Binding-site contacts:
Ligand atom C13 contacts residue TRP1040 of chain 1.G at 4.3 Å (hydrophobic).
Ligand atom C26 contacts residue SER1039 of chain 1.G at 3.9 Å.
Ligand atom C15 contacts residue LEU1042 of chain 1.G at 4.2 Å (hydrophobic).
Ligand atom O20 contacts residue PRO1038 of chain 1.G at 4.1 Å.
Ligand atom C16 contacts residue SER1039 of chain 1.G at 4.1 Å.
Ligand atom C14 contacts residue TRP1040 of chain 1.G at 3.8 Å (hydrophobic).
Ligand atom C22 contacts residue TRP1040 of chain 1.G at 4.2 Å (hydrophobic).
Ligand atom C05 contacts residue ALA1043 of chain 1.G at 4.0 Å (hydrophobic).
Ligand atom C16 contacts residue PRO1038 of chain 1.G at 4.3 Å (hydrophobic).
Ligand atom C08 contacts residue TYR891 of chain 1.A at 4.4 Å (hydrophobic).
Ligand atom C15 contacts residue SER1039 of chain 1.G at 3.7 Å.
Ligand atom C21 contacts residue SER1039 of chain 1.G at 4.4 Å.
Ligand atom C12 contacts residue TRP1040 of chain 1.G at 3.6 Å (hydrophobic).
Ligand atom C14 contacts residue SER1039 of chain 1.G at 3.1 Å.
Ligand atom C24 contacts residue TRP1040 of chain 1.G at 3.9 Å (hydrophobic).
Ligand atom C75 contacts residue MET887 of chain 1.A at 3.3 Å (hydrophobic).
Ligand atom C17 contacts residue PRO1038 of chain 1.G at 3.9 Å (hydrophobic).
Ligand atom C09 contacts residue TYR891 of chain 1.A at 4.4 Å (hydrophobic).
Ligand atom C26 contacts residue TRP1040 of chain 1.G at 4.4 Å (hydrophobic).
Ligand atom O25 contacts residue SER1039 of chain 1.G at 4.1 Å.
Ligand atom C21 contacts residue PRO1038 of chain 1.G at 3.3 Å (hydrophobic).
Ligand atom C79 contacts residue ASN890 of chain 1.A at 3.3 Å.
Ligand atom C19 contacts residue TYR891 of chain 1.A at 4.0 Å (hydrophobic).
Ligand atom O80 contacts residue ASN890 of chain 1.A at 3.9 Å.
Ligand atom C10 contacts residue TYR891 of chain 1.A at 4.2 Å (hydrophobic).
Ligand atom C16 contacts residue TRP1040 of chain 1.G at 3.8 Å (hydrophobic).
Ligand atom C13 contacts residue SER1039 of chain 1.G at 4.2 Å.
Ligand atom C24 contacts residue PRO1038 of chain 1.G at 4.4 Å (hydrophobic).
Ligand atom C24 contacts residue SER1039 of chain 1.G at 4.2 Å.
Ligand atom C81 contacts residue TYR983 of chain 1.A at 3.9 Å (hydrophobic).
Ligand atom C78 contacts residue TYR983 of chain 1.A at 4.3 Å (hydrophobic).
Ligand atom C75 contacts residue ASN890 of chain 1.A at 4.4 Å.
Ligand atom C79 contacts residue TYR983 of chain 1.A at 3.6 Å (hydrophobic).

A protein and the small-molecule ligand that binds it are described below.
Small molecule (SMILES): COCC(CCO[C@H]1CC[C@@]2(C)C(=CC[C@H]3[C@@H]4C[C@@H]5O[C@]6(CC[C@@H](C)CO6)[C@@H](C)[C@@H]5[C@@]4(C)CC[C@@H]32)C1)COC

Sequence of chain 1.A:
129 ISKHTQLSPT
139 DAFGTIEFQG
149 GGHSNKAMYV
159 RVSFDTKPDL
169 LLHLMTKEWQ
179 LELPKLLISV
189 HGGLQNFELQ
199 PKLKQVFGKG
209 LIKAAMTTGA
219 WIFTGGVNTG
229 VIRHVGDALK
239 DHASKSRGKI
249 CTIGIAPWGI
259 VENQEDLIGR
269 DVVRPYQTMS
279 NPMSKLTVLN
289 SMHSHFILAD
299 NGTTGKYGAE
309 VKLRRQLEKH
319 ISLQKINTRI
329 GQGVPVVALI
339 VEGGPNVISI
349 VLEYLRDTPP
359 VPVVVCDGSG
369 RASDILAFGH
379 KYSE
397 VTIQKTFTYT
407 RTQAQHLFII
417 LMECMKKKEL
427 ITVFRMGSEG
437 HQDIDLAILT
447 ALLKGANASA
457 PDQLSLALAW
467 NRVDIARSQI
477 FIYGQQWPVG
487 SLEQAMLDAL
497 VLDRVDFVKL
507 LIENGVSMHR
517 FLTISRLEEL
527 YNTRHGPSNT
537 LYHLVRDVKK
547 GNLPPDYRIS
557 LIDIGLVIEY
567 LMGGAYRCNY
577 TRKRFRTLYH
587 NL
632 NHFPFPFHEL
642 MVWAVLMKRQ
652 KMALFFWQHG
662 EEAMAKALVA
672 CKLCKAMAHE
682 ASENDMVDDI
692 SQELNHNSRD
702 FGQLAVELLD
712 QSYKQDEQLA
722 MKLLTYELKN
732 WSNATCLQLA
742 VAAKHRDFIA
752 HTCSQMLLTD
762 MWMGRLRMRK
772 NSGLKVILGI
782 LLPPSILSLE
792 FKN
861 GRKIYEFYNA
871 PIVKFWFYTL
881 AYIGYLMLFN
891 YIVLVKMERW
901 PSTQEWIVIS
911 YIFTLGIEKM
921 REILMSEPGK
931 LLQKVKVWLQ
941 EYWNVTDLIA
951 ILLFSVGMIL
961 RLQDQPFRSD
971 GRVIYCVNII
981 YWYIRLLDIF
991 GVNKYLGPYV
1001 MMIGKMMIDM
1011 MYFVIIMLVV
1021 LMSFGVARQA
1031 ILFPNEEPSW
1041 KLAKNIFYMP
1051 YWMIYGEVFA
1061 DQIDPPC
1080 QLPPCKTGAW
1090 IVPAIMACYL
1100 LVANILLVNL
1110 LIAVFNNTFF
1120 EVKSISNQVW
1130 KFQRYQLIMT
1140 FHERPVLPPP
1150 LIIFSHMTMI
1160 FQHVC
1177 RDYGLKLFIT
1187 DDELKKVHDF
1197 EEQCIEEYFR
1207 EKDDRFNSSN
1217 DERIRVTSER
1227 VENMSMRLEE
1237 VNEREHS

Sequence of chain 1.G:
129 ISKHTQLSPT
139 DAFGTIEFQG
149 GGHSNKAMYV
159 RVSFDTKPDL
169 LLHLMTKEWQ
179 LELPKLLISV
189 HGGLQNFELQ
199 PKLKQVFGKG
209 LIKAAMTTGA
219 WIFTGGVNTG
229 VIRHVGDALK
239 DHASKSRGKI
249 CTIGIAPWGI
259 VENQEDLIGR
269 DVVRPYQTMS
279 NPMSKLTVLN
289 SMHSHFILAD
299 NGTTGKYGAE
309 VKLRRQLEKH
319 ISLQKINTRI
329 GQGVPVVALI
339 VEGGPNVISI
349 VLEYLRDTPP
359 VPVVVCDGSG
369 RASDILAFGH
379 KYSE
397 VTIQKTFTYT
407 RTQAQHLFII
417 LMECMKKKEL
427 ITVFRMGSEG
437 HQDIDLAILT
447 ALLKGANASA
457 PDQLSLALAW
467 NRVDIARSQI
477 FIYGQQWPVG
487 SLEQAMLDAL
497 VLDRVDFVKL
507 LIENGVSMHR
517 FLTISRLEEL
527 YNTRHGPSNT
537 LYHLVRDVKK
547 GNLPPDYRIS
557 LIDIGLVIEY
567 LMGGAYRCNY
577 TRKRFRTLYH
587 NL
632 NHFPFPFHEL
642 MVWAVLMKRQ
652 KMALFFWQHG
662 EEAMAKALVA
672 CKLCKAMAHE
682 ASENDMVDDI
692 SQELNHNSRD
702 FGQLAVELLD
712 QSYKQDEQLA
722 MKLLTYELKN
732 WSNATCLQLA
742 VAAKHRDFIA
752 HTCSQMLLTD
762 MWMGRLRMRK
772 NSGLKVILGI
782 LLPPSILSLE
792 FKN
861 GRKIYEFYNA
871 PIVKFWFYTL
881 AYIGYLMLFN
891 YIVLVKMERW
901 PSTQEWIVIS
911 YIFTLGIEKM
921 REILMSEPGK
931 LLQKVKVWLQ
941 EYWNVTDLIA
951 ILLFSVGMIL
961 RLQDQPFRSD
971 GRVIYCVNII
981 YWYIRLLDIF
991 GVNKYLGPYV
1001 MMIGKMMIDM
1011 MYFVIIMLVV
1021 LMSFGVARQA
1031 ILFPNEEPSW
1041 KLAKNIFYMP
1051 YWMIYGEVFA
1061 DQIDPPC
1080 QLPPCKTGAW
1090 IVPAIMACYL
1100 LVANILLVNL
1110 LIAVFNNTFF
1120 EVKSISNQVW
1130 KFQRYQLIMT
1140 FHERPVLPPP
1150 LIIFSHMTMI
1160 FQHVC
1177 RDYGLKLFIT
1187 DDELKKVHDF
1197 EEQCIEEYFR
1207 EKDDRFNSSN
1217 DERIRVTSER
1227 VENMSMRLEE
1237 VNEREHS